Binding-site contacts:
Ligand atom C35 contacts residue PHE144 of chain 2.B at 3.6 Å (hydrophobic).
Ligand atom N34 contacts residue TRP92 of chain 2.B at 3.3 Å.
Ligand atom N34 contacts residue PHE144 of chain 2.B at 3.4 Å.
Ligand atom N36 contacts residue GLN91 of chain 2.B at 3.8 Å.
Ligand atom N36 contacts residue CYS93 of chain 2.B at 3.0 Å (h-bond).
Ligand atom C40 contacts residue ILE88 of chain 2.B at 3.7 Å (hydrophobic).
Ligand atom C35 contacts residue TRP92 of chain 2.B at 3.4 Å (hydrophobic).
Ligand atom C02 contacts residue PHE156 of chain 2.B at 3.8 Å (hydrophobic).
Ligand atom C25 contacts residue SER97 of chain 2.B at 3.4 Å.
Ligand atom O05 contacts residue PHE156 of chain 2.B at 2.7 Å (h-bond).
Ligand atom C25 contacts residue ASN141 of chain 2.B at 3.5 Å.
Ligand atom C38 contacts residue LYS44 of chain 2.B at 3.6 Å.
Ligand atom C40 contacts residue LYS44 of chain 2.B at 3.4 Å.
Ligand atom C03 contacts residue GLY154 of chain 2.B at 3.8 Å.
Ligand atom C37 contacts residue ALA42 of chain 2.B at 3.8 Å (hydrophobic).
Ligand atom F10 contacts residue ASP155 of chain 2.B at 3.4 Å.
Ligand atom C01 contacts residue LEU75 of chain 2.B at 3.6 Å (hydrophobic).
Ligand atom C03 contacts residue LEU66 of chain 2.B at 3.9 Å (hydrophobic).
Ligand atom F39 contacts residue THR90 of chain 2.B at 3.8 Å.
Ligand atom C01 contacts residue THR90 of chain 2.B at 3.6 Å.
Ligand atom O05 contacts residue ASP155 of chain 2.B at 3.5 Å (salt-bridge).
Ligand atom C35 contacts residue CYS93 of chain 2.B at 3.0 Å (hydrophobic).
Ligand atom F39 contacts residue LYS44 of chain 2.B at 3.7 Å.
Ligand atom C24 contacts residue ASN141 of chain 2.B at 3.3 Å.
Ligand atom N26 contacts residue SER97 of chain 2.B at 3.8 Å.
Ligand atom C03 contacts residue PHE156 of chain 2.B at 3.4 Å (hydrophobic).
Ligand atom N07 contacts residue ASP155 of chain 2.B at 3.1 Å (salt-bridge).
Ligand atom C37 contacts residue GLN91 of chain 2.B at 3.8 Å.
Ligand atom N36 contacts residue TRP92 of chain 2.B at 3.7 Å.
Ligand atom C30 contacts residue HIS100 of chain 2.B at 3.4 Å.
Ligand atom C41 contacts residue LYS44 of chain 2.B at 3.9 Å.
Ligand atom O05 contacts residue GLY157 of chain 2.B at 2.7 Å (h-bond).
Ligand atom O06 contacts residue LEU66 of chain 2.B at 3.2 Å.
Ligand atom C33 contacts residue PHE144 of chain 2.B at 3.7 Å (hydrophobic).
Ligand atom C02 contacts residue LEU66 of chain 2.B at 3.8 Å (hydrophobic).
Ligand atom F39 contacts residue ALA42 of chain 2.B at 3.4 Å.
Ligand atom C40 contacts residue THR90 of chain 2.B at 3.6 Å.
Ligand atom S04 contacts residue ASP155 of chain 2.B at 3.6 Å (salt-bridge).
Ligand atom C03 contacts residue ASP155 of chain 2.B at 3.8 Å.
Ligand atom N34 contacts residue CYS93 of chain 2.B at 3.9 Å.

This small molecule binds to this protein.
Small molecule (SMILES): CCCS(=O)(=O)Nc1ccc(F)c(-n2cc(-c3cncnc3)c3nc(N(C)C4CCN(C(C)=O)CC4)ccc32)c1F

Sequence of chain 2.B:
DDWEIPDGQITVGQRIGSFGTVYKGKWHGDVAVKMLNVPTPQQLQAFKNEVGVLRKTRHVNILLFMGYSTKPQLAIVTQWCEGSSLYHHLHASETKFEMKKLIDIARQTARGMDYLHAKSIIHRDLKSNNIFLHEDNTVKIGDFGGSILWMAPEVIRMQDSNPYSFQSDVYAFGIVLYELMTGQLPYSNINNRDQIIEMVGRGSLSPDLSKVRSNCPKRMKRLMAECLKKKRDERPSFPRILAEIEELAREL